Binding-site contacts:
Ligand atom O5 contacts residue TYR25 of chain 1.K at 3.7 Å.
Ligand atom N2 contacts residue ASN246 of chain 1.J at 3.0 Å (h-bond).
Ligand atom O5 contacts residue ARG61 of chain 1.K at 3.9 Å.
Ligand atom C2 contacts residue ASN246 of chain 1.J at 2.5 Å.
Ligand atom C8 contacts residue GLY26 of chain 1.K at 3.8 Å.
Ligand atom C7 contacts residue ASN246 of chain 1.J at 3.5 Å.
Ligand atom O6 contacts residue ARG61 of chain 1.K at 3.9 Å.
Ligand atom O7 contacts residue GLY26 of chain 1.K at 3.5 Å (h-bond).
Ligand atom C6 contacts residue TRP62 of chain 1.K at 3.8 Å (hydrophobic).
Ligand atom O7 contacts residue TYR25 of chain 1.K at 3.7 Å.
Ligand atom O5 contacts residue TYR86 of chain 1.K at 3.3 Å (h-bond).
Ligand atom C7 contacts residue ARG61 of chain 1.K at 3.2 Å.
Ligand atom O7 contacts residue ARG61 of chain 1.K at 3.5 Å (salt-bridge).
Ligand atom C6 contacts residue ARG61 of chain 1.K at 3.5 Å.
Ligand atom C5 contacts residue TYR86 of chain 1.K at 3.4 Å (hydrophobic).
Ligand atom O2 contacts residue ARG61 of chain 1.K at 3.3 Å (salt-bridge).
Ligand atom C3 contacts residue TYR25 of chain 1.K at 3.8 Å (hydrophobic).
Ligand atom C5 contacts residue TYR25 of chain 1.K at 3.8 Å (hydrophobic).
Ligand atom C1 contacts residue TYR86 of chain 1.K at 3.4 Å (hydrophobic).
Ligand atom O6 contacts residue PRO64 of chain 1.K at 3.6 Å.
Ligand atom O5 contacts residue TRP62 of chain 1.K at 3.7 Å.
Ligand atom O5 contacts residue GLY63 of chain 1.K at 3.5 Å.
Ligand atom O3 contacts residue ARG61 of chain 1.K at 2.8 Å (salt-bridge).
Ligand atom C2 contacts residue ARG61 of chain 1.K at 3.8 Å.
Ligand atom O2 contacts residue TRP62 of chain 1.K at 3.6 Å.
Ligand atom C1 contacts residue TYR25 of chain 1.K at 3.9 Å (hydrophobic).
Ligand atom C8 contacts residue ARG61 of chain 1.K at 3.6 Å.
Ligand atom C1 contacts residue TRP62 of chain 1.K at 3.8 Å (hydrophobic).
Ligand atom O5 contacts residue ASN246 of chain 1.J at 2.3 Å (h-bond).
Ligand atom O6 contacts residue TRP62 of chain 1.K at 3.2 Å (h-bond).
Ligand atom O4 contacts residue TYR25 of chain 1.K at 3.3 Å.
Ligand atom N2 contacts residue ARG61 of chain 1.K at 3.5 Å (salt-bridge).
Ligand atom C5 contacts residue ASN246 of chain 1.J at 3.6 Å.
Ligand atom O2 contacts residue GLY63 of chain 1.K at 2.9 Å (h-bond).
Ligand atom C3 contacts residue ASN246 of chain 1.J at 3.8 Å.
Ligand atom O4 contacts residue PRO64 of chain 1.K at 3.5 Å.
Ligand atom O7 contacts residue ASN246 of chain 1.J at 3.3 Å (h-bond).
Ligand atom C1 contacts residue GLY63 of chain 1.K at 3.5 Å.
Ligand atom C2 contacts residue GLY63 of chain 1.K at 3.8 Å.
Ligand atom C1 contacts residue ASN246 of chain 1.J at 1.4 Å.

Sequence of chain 1.K:
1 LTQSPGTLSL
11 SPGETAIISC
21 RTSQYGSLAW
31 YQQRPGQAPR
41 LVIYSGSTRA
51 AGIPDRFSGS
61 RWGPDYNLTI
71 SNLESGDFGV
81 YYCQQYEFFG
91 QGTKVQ

This small molecule binds to this protein.
Small molecule (SMILES): CC(=O)N[C@H]1[C@H](O[C@H]2[C@H](O)[C@@H](NC(C)=O)CO[C@@H]2CO)O[C@H](CO)[C@@H](O[C@@H]2O[C@H](CO[C@H]3O[C@H](CO[C@H]4O[C@H](CO)[C@@H](O)[C@H](O)[C@@H]4O)[C@@H](O)[C@H](O[C@H]4O[C@H](CO)[C@@H](O)[C@H](O)[C@@H]4O)[C@@H]3O)[C@@H](O)[C@H](O[C@H]3O[C@H](CO)[C@@H](O)[C@H](O)[C@@H]3O[C@H]3O[C@H](CO)[C@@H](O)[C@H](O)[C@@H]3O)[C@@H]2O)[C@@H]1O

Sequence of chain 1.J:
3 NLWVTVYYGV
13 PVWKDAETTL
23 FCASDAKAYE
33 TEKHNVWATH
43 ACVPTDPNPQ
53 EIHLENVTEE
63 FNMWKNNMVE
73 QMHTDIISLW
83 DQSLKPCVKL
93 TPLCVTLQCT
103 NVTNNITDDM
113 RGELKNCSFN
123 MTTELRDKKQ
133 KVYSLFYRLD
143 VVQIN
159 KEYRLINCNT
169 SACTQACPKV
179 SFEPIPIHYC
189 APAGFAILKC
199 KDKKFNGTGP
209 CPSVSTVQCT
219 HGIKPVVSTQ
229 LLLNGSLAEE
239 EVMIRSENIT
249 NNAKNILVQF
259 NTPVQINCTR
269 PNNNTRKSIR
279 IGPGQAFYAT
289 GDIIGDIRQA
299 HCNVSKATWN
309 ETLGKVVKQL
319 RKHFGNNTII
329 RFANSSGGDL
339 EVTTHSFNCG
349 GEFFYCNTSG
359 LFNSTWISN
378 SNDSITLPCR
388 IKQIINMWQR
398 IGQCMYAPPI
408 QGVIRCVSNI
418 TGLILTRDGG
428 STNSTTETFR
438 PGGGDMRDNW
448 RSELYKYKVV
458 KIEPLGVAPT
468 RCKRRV